Sequence of chain 6.E:
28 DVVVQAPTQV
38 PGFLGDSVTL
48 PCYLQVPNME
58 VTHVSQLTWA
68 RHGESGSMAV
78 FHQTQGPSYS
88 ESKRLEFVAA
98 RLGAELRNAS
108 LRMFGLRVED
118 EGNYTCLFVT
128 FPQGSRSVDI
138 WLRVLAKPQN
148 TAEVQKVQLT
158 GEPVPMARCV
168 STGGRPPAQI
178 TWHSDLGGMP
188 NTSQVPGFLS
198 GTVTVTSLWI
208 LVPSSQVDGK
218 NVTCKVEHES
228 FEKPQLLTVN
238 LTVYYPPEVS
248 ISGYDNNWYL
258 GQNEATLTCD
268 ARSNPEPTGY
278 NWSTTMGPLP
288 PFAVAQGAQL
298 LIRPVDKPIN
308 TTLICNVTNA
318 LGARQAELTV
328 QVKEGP

Binding-site contacts:
Ligand atom O7 contacts residue ASN188 of chain 6.E at 4.2 Å.
Ligand atom O6 contacts residue ASN188 of chain 6.E at 4.5 Å.
Ligand atom C4 contacts residue ASN188 of chain 6.E at 4.2 Å.
Ligand atom C5 contacts residue ASN188 of chain 6.E at 3.6 Å.
Ligand atom C2 contacts residue ASN188 of chain 6.E at 2.6 Å.
Ligand atom C3 contacts residue ASN188 of chain 6.E at 3.9 Å.
Ligand atom N2 contacts residue ASN188 of chain 6.E at 3.1 Å (h-bond).
Ligand atom C7 contacts residue ASN188 of chain 6.E at 3.9 Å.
Ligand atom O5 contacts residue ASN188 of chain 6.E at 2.3 Å (h-bond).
Ligand atom C1 contacts residue ASN188 of chain 6.E at 1.4 Å.

A protein and the small-molecule ligand that binds it are described below.
Small molecule (SMILES): CC(=O)N[C@H]1[C@H](O[C@H]2[C@H](O)[C@@H](NC(C)=O)CO[C@@H]2CO)O[C@H](CO)[C@@H](O)[C@@H]1O